Binding-site contacts:
Ligand atom O1G contacts residue ASP200 of chain 1.B at 2.7 Å (salt-bridge).
Ligand atom C3B contacts residue ASP200 of chain 1.B at 3.0 Å.
Ligand atom N1 contacts residue TYR122 of chain 1.B at 3.9 Å.
Ligand atom C4' contacts residue GLY44 of chain 1.B at 3.4 Å.
Ligand atom PG contacts residue ASN187 of chain 1.B at 2.6 Å.
Ligand atom O3G contacts residue ARG186 of chain 1.B at 3.9 Å.
Ligand atom O2A contacts residue VAL51 of chain 1.B at 3.3 Å.
Ligand atom N6 contacts residue LEU189 of chain 1.B at 3.5 Å.
Ligand atom N6 contacts residue GLU121 of chain 1.B at 2.7 Å (salt-bridge).
Ligand atom O1G contacts residue ASN187 of chain 1.B at 2.4 Å (h-bond).
Ligand atom O1A contacts residue LYS73 of chain 1.B at 3.9 Å.
Ligand atom O3A contacts residue GLY46 of chain 1.B at 3.2 Å.
Ligand atom N1 contacts residue ALA123 of chain 1.B at 3.1 Å (h-bond).
Ligand atom C8 contacts residue VAL51 of chain 1.B at 4.0 Å (hydrophobic).
Ligand atom C4' contacts residue LEU43 of chain 1.B at 3.9 Å (hydrophobic).
Ligand atom O4' contacts residue LEU43 of chain 1.B at 3.7 Å.
Ligand atom C6 contacts residue ALA71 of chain 1.B at 3.8 Å (hydrophobic).
Ligand atom PB contacts residue GLY46 of chain 1.B at 3.9 Å.
Ligand atom O1B contacts residue GLY46 of chain 1.B at 3.5 Å.
Ligand atom O1B contacts residue ALA47 of chain 1.B at 3.2 Å (h-bond).
Ligand atom N1 contacts residue LEU189 of chain 1.B at 3.8 Å.
Ligand atom C5' contacts residue GLY44 of chain 1.B at 3.8 Å.
Ligand atom C6 contacts residue GLU121 of chain 1.B at 3.9 Å.
Ligand atom N6 contacts residue VAL120 of chain 1.B at 3.7 Å.
Ligand atom O2G contacts residue ASP182 of chain 1.B at 3.7 Å.
Ligand atom N6 contacts residue ALA71 of chain 1.B at 3.4 Å.
Ligand atom PG contacts residue ASP200 of chain 1.B at 2.7 Å.
Ligand atom O2' contacts residue LEU189 of chain 1.B at 3.9 Å.
Ligand atom N7 contacts residue LEU189 of chain 1.B at 3.7 Å.
Ligand atom O4' contacts residue GLY44 of chain 1.B at 3.9 Å.
Ligand atom C5 contacts residue LEU189 of chain 1.B at 3.4 Å (hydrophobic).
Ligand atom O3G contacts residue ASN187 of chain 1.B at 3.2 Å (h-bond).
Ligand atom O3' contacts residue LEU43 of chain 1.B at 3.8 Å.
Ligand atom C4 contacts residue LEU189 of chain 1.B at 4.0 Å (hydrophobic).
Ligand atom C6 contacts residue LEU189 of chain 1.B at 3.3 Å (hydrophobic).
Ligand atom O4' contacts residue VAL51 of chain 1.B at 3.9 Å.
Ligand atom O2G contacts residue ASN187 of chain 1.B at 2.3 Å (h-bond).
Ligand atom O2' contacts residue ASN127 of chain 1.B at 3.7 Å.
Ligand atom O2G contacts residue ASP200 of chain 1.B at 2.2 Å (salt-bridge).
Ligand atom C2 contacts residue ALA123 of chain 1.B at 3.2 Å (hydrophobic).

A small-molecule ligand and the protein it binds are described below.
Small molecule (SMILES): Nc1ncnc2c1ncn2[C@@H]1O[C@H](CO[P](=O)(O)O[P](=O)(O)CP(=O)(O)O)[C@@H](O)[C@H]1O

Sequence of chain 1.B:
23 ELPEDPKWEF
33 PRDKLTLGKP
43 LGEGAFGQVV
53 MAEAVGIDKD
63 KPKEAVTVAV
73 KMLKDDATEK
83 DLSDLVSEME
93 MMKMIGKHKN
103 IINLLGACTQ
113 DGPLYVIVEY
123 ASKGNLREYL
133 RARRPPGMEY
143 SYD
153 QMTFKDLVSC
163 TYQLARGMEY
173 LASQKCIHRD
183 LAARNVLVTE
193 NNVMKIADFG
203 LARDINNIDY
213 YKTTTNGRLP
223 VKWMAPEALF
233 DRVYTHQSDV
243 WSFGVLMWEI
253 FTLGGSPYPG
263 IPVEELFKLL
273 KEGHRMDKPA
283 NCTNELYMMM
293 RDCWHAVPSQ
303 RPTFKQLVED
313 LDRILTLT